Sequence of chain 1.A:
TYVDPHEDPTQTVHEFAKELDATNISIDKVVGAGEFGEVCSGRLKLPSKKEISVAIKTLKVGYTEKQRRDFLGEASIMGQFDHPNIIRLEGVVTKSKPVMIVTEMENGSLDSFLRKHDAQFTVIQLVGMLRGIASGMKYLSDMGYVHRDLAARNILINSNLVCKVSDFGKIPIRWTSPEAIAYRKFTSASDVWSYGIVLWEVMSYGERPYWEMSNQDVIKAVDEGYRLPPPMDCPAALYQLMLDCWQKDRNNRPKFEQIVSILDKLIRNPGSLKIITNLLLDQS

Binding-site contacts:
Ligand atom C2 contacts residue PTR127 of chain 1.A at 3.9 Å.
Ligand atom PB contacts residue MG1 of chain 1.B at 3.3 Å.
Ligand atom C5 contacts residue ALA77 of chain 1.A at 3.8 Å (hydrophobic).
Ligand atom O1A contacts residue MG1 of chain 1.B at 2.3 Å.
Ligand atom N3B contacts residue ALA55 of chain 1.A at 3.2 Å (h-bond).
Ligand atom PG contacts residue MG1 of chain 1.B at 3.7 Å.
Ligand atom N6 contacts residue GLU126 of chain 1.A at 2.8 Å (salt-bridge).
Ligand atom O4' contacts residue VAL53 of chain 1.A at 4.0 Å.
Ligand atom C2' contacts residue SER132 of chain 1.A at 4.0 Å.
Ligand atom C8 contacts residue VAL61 of chain 1.A at 3.9 Å (hydrophobic).
Ligand atom O1B contacts residue GLY56 of chain 1.A at 3.6 Å.
Ligand atom N7 contacts residue LEU179 of chain 1.A at 3.8 Å.
Ligand atom C2 contacts residue MET128 of chain 1.A at 3.1 Å (hydrophobic).
Ligand atom N6 contacts residue THR125 of chain 1.A at 3.5 Å (h-bond).
Ligand atom C6 contacts residue GLU126 of chain 1.A at 3.8 Å.
Ligand atom O3A contacts residue MG1 of chain 1.B at 3.7 Å.
Ligand atom C6 contacts residue LEU179 of chain 1.A at 3.9 Å (hydrophobic).
Ligand atom O1B contacts residue GLU57 of chain 1.A at 3.7 Å.
Ligand atom O4' contacts residue GLY54 of chain 1.A at 3.9 Å.
Ligand atom N3B contacts residue MG1 of chain 1.B at 4.0 Å.
Ligand atom O2G contacts residue ALA55 of chain 1.A at 3.7 Å.
Ligand atom O2' contacts residue VAL53 of chain 1.A at 4.0 Å.
Ligand atom N6 contacts residue LEU179 of chain 1.A at 3.8 Å.
Ligand atom N3 contacts residue MET128 of chain 1.A at 3.9 Å.
Ligand atom O2B contacts residue MG1 of chain 1.B at 2.1 Å.
Ligand atom PA contacts residue MG1 of chain 1.B at 3.4 Å.
Ligand atom C6 contacts residue ALA77 of chain 1.A at 3.3 Å (hydrophobic).
Ligand atom N6 contacts residue ALA77 of chain 1.A at 3.3 Å.
Ligand atom N1 contacts residue MET128 of chain 1.A at 2.9 Å (h-bond).
Ligand atom O3G contacts residue MG1 of chain 1.B at 2.4 Å.
Ligand atom O4' contacts residue VAL61 of chain 1.A at 4.0 Å.
Ligand atom N9 contacts residue VAL61 of chain 1.A at 4.0 Å.
Ligand atom C3' contacts residue SER132 of chain 1.A at 3.5 Å.
Ligand atom C6 contacts residue MET128 of chain 1.A at 3.9 Å (hydrophobic).
Ligand atom O3' contacts residue SER132 of chain 1.A at 2.8 Å (h-bond).
Ligand atom O2A contacts residue MG1 of chain 1.B at 4.0 Å.
Ligand atom N6 contacts residue MET128 of chain 1.A at 3.9 Å.
Ligand atom N1 contacts residue PTR127 of chain 1.A at 3.8 Å.
Ligand atom C5 contacts residue LEU179 of chain 1.A at 3.8 Å (hydrophobic).
Ligand atom N1 contacts residue ALA77 of chain 1.A at 3.7 Å.

The protein below binds the small molecule below.
Small molecule (SMILES): Nc1ncnc2c1ncn2[C@@H]1O[C@H](CO[P](=O)(O)O[P](=O)(O)NP(=O)(O)O)[C@@H](O)[C@H]1O